A protein and the small-molecule ligand that binds it are described below.
Small molecule (SMILES): NCc1ccc(-c2ccccc2)c(Cl)c1

Sequence of chain 1.B:
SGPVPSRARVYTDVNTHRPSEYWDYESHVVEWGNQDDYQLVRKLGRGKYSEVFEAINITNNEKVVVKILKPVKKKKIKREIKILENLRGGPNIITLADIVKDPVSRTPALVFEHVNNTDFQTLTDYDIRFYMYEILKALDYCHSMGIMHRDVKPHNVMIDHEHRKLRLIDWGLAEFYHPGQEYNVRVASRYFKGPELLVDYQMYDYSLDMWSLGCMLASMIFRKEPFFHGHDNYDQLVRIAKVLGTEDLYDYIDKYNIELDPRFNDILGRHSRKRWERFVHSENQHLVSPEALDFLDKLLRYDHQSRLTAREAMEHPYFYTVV

Binding-site contacts:
Ligand atom C4 contacts residue HIS206 of chain 1.B at 3.6 Å.
Ligand atom C1 contacts residue HIS206 of chain 1.B at 3.5 Å.
Ligand atom C contacts residue HIS206 of chain 1.B at 3.9 Å.
Ligand atom C10 contacts residue THR40 of chain 1.B at 4.3 Å.
Ligand atom C2 contacts residue GLN209 of chain 1.B at 3.2 Å.
Ligand atom C1 contacts residue GLN209 of chain 1.B at 3.4 Å.
Ligand atom C6 contacts residue TRP47 of chain 1.B at 3.5 Å (hydrophobic).
Ligand atom C12 contacts residue THR40 of chain 1.B at 4.4 Å.
Ligand atom N contacts residue GLN209 of chain 1.B at 4.3 Å.
Ligand atom C4 contacts residue TRP47 of chain 1.B at 4.2 Å (hydrophobic).
Ligand atom C11 contacts residue THR40 of chain 1.B at 3.8 Å.
Ligand atom C12 contacts residue ASN39 of chain 1.B at 4.5 Å.
Ligand atom C3 contacts residue GLN209 of chain 1.B at 4.4 Å.
Ligand atom C3 contacts residue HIS206 of chain 1.B at 3.6 Å.
Ligand atom C12 contacts residue TRP47 of chain 1.B at 3.5 Å (hydrophobic).
Ligand atom C5 contacts residue TRP47 of chain 1.B at 3.2 Å (hydrophobic).
Ligand atom C11 contacts residue ASN39 of chain 1.B at 4.3 Å.
Ligand atom C6 contacts residue HIS206 of chain 1.B at 3.6 Å.
Ligand atom C7 contacts residue HIS206 of chain 1.B at 4.2 Å.
Ligand atom C11 contacts residue TRP47 of chain 1.B at 3.8 Å (hydrophobic).
Ligand atom C5 contacts residue HIS206 of chain 1.B at 3.5 Å.
Ligand atom C12 contacts residue HIS206 of chain 1.B at 4.0 Å.
Ligand atom C contacts residue GLN209 of chain 1.B at 3.0 Å.
Ligand atom C7 contacts residue TRP47 of chain 1.B at 4.1 Å (hydrophobic).
Ligand atom CL contacts residue HIS206 of chain 1.B at 4.1 Å.
Ligand atom C2 contacts residue HIS206 of chain 1.B at 3.5 Å.